This small molecule binds to this protein.
Small molecule (SMILES): CC(=O)N[C@@H]1[C@@H](O)[C@H](O)[C@@H](CO)O[C@H]1O

Binding-site contacts:
Ligand atom C5 contacts residue ASN125 of chain 1.D at 3.4 Å.
Ligand atom C4 contacts residue ASN125 of chain 1.D at 4.4 Å.
Ligand atom C1 contacts residue ASN125 of chain 1.D at 2.8 Å.
Ligand atom O6 contacts residue GLU115 of chain 1.D at 3.9 Å.
Ligand atom O5 contacts residue GLU115 of chain 1.D at 3.1 Å (salt-bridge).
Ligand atom O5 contacts residue ASN125 of chain 1.D at 2.1 Å (h-bond).
Ligand atom C1 contacts residue GLU115 of chain 1.D at 3.0 Å.
Ligand atom C6 contacts residue GLU115 of chain 1.D at 4.1 Å.
Ligand atom N2 contacts residue GLU115 of chain 1.D at 4.2 Å.
Ligand atom C3 contacts residue GLU115 of chain 1.D at 4.4 Å.
Ligand atom C5 contacts residue GLU115 of chain 1.D at 3.5 Å.
Ligand atom C2 contacts residue ASN125 of chain 1.D at 4.0 Å.
Ligand atom C6 contacts residue ASN125 of chain 1.D at 3.5 Å.
Ligand atom O6 contacts residue ASP114 of chain 1.D at 4.0 Å.
Ligand atom O7 contacts residue LYS113 of chain 1.D at 3.8 Å.
Ligand atom C1 contacts residue LYS113 of chain 1.D at 4.3 Å.
Ligand atom O7 contacts residue ASN125 of chain 1.D at 3.9 Å.
Ligand atom O6 contacts residue ASN125 of chain 1.D at 2.6 Å (h-bond).
Ligand atom C2 contacts residue GLU115 of chain 1.D at 4.0 Å.

Sequence of chain 1.D:
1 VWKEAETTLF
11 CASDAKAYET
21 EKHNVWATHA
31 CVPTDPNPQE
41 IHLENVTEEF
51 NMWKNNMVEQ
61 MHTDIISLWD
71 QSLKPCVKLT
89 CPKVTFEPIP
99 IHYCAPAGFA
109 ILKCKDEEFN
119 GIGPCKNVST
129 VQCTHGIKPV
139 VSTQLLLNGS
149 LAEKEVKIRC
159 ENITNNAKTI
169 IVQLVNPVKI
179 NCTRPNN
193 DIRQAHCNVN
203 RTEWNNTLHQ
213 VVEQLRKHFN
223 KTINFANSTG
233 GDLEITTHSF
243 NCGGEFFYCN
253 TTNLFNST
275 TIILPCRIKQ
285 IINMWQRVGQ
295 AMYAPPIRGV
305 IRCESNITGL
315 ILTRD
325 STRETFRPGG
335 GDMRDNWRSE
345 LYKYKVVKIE